Sequence of chain 15.S:
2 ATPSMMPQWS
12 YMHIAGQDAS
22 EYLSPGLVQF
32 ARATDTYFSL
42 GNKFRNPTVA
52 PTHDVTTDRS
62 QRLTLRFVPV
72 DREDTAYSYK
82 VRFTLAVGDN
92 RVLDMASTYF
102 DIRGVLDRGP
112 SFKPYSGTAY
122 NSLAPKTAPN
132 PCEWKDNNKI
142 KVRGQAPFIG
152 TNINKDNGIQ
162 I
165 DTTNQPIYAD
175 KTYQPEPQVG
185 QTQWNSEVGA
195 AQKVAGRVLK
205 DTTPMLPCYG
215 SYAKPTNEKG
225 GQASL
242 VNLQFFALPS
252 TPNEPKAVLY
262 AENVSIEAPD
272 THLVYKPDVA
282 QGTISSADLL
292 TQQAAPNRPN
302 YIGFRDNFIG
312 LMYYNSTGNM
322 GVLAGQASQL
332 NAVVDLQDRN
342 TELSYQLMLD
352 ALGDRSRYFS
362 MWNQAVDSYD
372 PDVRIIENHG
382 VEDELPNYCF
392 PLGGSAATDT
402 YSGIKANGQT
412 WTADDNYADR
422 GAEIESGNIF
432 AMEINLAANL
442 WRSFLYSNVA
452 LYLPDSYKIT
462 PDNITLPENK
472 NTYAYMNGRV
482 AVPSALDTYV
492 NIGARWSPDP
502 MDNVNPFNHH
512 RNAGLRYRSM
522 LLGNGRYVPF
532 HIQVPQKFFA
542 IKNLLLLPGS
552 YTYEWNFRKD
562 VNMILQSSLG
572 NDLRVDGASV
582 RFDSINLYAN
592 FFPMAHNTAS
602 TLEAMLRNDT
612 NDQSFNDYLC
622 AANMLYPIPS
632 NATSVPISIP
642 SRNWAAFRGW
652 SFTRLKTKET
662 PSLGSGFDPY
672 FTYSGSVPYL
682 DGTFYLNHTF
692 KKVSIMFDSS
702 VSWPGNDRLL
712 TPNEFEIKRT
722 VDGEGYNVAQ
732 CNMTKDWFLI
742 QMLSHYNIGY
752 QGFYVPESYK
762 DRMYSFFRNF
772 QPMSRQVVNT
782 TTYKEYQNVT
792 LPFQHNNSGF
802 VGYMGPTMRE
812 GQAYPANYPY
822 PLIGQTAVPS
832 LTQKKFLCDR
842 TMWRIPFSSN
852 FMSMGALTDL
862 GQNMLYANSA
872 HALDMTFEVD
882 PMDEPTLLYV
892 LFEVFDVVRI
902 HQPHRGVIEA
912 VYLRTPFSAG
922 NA

A small-molecule ligand and the protein it binds are described below.
Small molecule (SMILES): NC(N)=NCCC[C@H](NC(=O)[C@@H]1CCCN1)C(=O)N[C@H](C=O)CC1=NC=NC1

Sequence of chain 15.Q:
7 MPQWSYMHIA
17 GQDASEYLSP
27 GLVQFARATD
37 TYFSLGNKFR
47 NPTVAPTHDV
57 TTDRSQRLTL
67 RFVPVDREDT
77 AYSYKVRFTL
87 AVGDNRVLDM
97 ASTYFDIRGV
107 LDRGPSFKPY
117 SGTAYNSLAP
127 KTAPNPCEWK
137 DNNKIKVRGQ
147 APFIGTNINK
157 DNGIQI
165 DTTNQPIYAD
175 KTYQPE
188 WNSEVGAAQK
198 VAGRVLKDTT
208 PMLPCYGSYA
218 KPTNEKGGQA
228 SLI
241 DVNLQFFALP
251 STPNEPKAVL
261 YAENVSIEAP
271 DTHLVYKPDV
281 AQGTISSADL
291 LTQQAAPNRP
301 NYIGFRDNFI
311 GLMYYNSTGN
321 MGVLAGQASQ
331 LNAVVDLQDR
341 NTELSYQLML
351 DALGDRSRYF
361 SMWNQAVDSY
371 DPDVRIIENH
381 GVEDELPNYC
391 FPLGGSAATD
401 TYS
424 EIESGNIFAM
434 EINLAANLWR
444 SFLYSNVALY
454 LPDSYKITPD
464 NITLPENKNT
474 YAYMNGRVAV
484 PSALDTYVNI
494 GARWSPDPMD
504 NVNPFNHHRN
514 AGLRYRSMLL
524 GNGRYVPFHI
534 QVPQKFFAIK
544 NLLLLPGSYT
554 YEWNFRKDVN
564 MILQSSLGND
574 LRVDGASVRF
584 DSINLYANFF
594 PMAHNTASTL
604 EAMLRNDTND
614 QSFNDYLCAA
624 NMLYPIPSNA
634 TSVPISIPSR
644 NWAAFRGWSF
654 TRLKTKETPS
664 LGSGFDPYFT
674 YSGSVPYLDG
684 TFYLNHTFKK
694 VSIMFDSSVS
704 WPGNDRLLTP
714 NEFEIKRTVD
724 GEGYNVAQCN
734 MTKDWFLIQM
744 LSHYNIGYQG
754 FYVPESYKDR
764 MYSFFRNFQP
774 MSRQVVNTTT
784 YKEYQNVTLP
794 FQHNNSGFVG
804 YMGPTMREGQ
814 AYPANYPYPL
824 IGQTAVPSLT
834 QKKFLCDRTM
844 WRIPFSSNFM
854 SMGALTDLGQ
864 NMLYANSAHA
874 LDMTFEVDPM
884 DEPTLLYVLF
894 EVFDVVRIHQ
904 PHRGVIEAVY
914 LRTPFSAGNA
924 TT

Binding-site contacts:
Ligand atom C contacts residue ARG845 of chain 15.Q at 3.6 Å.
Ligand atom N contacts residue ASN617 of chain 15.Q at 3.6 Å.
Ligand atom CA contacts residue TYR619 of chain 15.Q at 3.8 Å (hydrophobic).
Ligand atom CG contacts residue ARG46 of chain 15.S at 3.9 Å.
Ligand atom CD contacts residue ARG46 of chain 15.S at 4.1 Å.
Ligand atom N contacts residue ARG649 of chain 15.Q at 4.1 Å.
Ligand atom CA contacts residue CYS621 of chain 15.Q at 3.7 Å (hydrophobic).
Ligand atom CG contacts residue GLU894 of chain 15.Q at 3.9 Å.
Ligand atom C contacts residue TYR619 of chain 15.Q at 3.1 Å (hydrophobic).
Ligand atom CG contacts residue ASN617 of chain 15.Q at 4.1 Å.
Ligand atom N contacts residue ASP618 of chain 15.Q at 3.9 Å.
Ligand atom CA contacts residue TYR619 of chain 15.Q at 3.9 Å (hydrophobic).
Ligand atom CD2 contacts residue GLU894 of chain 15.Q at 3.7 Å.
Ligand atom N contacts residue TYR619 of chain 15.Q at 3.6 Å.
Ligand atom CE1 contacts residue LEU620 of chain 15.Q at 3.5 Å (hydrophobic).
Ligand atom CG contacts residue TYR619 of chain 15.Q at 3.8 Å (hydrophobic).
Ligand atom ND1 contacts residue LEU620 of chain 15.Q at 3.0 Å.
Ligand atom CG contacts residue PHE896 of chain 15.Q at 3.0 Å (hydrophobic).
Ligand atom N contacts residue TYR619 of chain 15.Q at 3.5 Å (h-bond).
Ligand atom CD contacts residue CYS621 of chain 15.Q at 3.6 Å (hydrophobic).
Ligand atom CB contacts residue GLU894 of chain 15.Q at 3.5 Å.
Ligand atom O contacts residue ARG845 of chain 15.Q at 3.8 Å.
Ligand atom CE1 contacts residue LEU348 of chain 15.Q at 3.9 Å (hydrophobic).
Ligand atom CB contacts residue TYR619 of chain 15.Q at 3.8 Å (hydrophobic).
Ligand atom CD contacts residue PHE896 of chain 15.Q at 4.1 Å (hydrophobic).
Ligand atom O contacts residue ALA857 of chain 15.Q at 4.0 Å.
Ligand atom CA contacts residue ARG649 of chain 15.Q at 3.4 Å.
Ligand atom CD2 contacts residue ARG845 of chain 15.Q at 3.5 Å.
Ligand atom CB contacts residue ARG649 of chain 15.Q at 3.6 Å.
Ligand atom CD contacts residue ASP897 of chain 15.Q at 3.5 Å.
Ligand atom N contacts residue CYS621 of chain 15.Q at 2.8 Å (h-bond).
Ligand atom CE1 contacts residue MET843 of chain 15.Q at 3.6 Å (hydrophobic).
Ligand atom CD contacts residue ASN617 of chain 15.Q at 3.2 Å.
Ligand atom CB contacts residue TYR619 of chain 15.Q at 3.0 Å (hydrophobic).
Ligand atom CB contacts residue PHE896 of chain 15.Q at 3.3 Å (hydrophobic).
Ligand atom CB contacts residue ARG649 of chain 15.Q at 4.1 Å.
Ligand atom CB contacts residue ALA857 of chain 15.Q at 3.9 Å (hydrophobic).
Ligand atom NE2 contacts residue GLU894 of chain 15.Q at 4.1 Å.
Ligand atom O contacts residue ARG649 of chain 15.Q at 3.9 Å.
Ligand atom O contacts residue TYR619 of chain 15.Q at 2.6 Å.